This small molecule binds to this protein.
Small molecule (SMILES): CC(=O)N[C@H]1[C@H](O[C@H]2[C@H](O)[C@@H](NC(C)=O)CO[C@@H]2CO)O[C@H](CO)[C@@H](O)[C@@H]1O

Binding-site contacts:
Ligand atom C8 contacts residue SER459 of chain 1.A at 4.5 Å.
Ligand atom O5 contacts residue THR236 of chain 1.B at 3.7 Å.
Ligand atom C6 contacts residue LYS458 of chain 1.A at 4.5 Å.
Ligand atom O7 contacts residue ASN460 of chain 1.A at 4.2 Å.
Ligand atom O5 contacts residue THR108 of chain 1.B at 3.6 Å.
Ligand atom O3 contacts residue SER459 of chain 1.A at 3.8 Å.
Ligand atom C8 contacts residue LYS462 of chain 1.A at 3.9 Å.
Ligand atom O5 contacts residue ASN234 of chain 1.B at 2.4 Å (h-bond).
Ligand atom C7 contacts residue ASN460 of chain 1.A at 4.3 Å.
Ligand atom C1 contacts residue THR108 of chain 1.B at 4.1 Å.
Ligand atom C7 contacts residue ARG457 of chain 1.A at 3.6 Å.
Ligand atom O7 contacts residue ASN234 of chain 1.B at 4.2 Å.
Ligand atom C5 contacts residue THR236 of chain 1.B at 4.0 Å.
Ligand atom C7 contacts residue SER459 of chain 1.A at 4.0 Å.
Ligand atom O6 contacts residue THR108 of chain 1.B at 3.9 Å.
Ligand atom O7 contacts residue SER459 of chain 1.A at 3.1 Å (h-bond).
Ligand atom O7 contacts residue ARG457 of chain 1.A at 2.6 Å (salt-bridge).
Ligand atom C4 contacts residue ASN234 of chain 1.B at 4.3 Å.
Ligand atom C8 contacts residue ASN460 of chain 1.A at 3.5 Å.
Ligand atom N2 contacts residue ASN234 of chain 1.B at 2.9 Å (h-bond).
Ligand atom C1 contacts residue THR236 of chain 1.B at 3.8 Å.
Ligand atom C8 contacts residue GLU465 of chain 1.A at 3.6 Å.
Ligand atom C8 contacts residue ARG457 of chain 1.A at 3.9 Å.
Ligand atom O6 contacts residue THR236 of chain 1.B at 3.1 Å (h-bond).
Ligand atom C6 contacts residue THR236 of chain 1.B at 4.4 Å.
Ligand atom C1 contacts residue ASN234 of chain 1.B at 1.5 Å.
Ligand atom C3 contacts residue ASN234 of chain 1.B at 3.9 Å.
Ligand atom C7 contacts residue ASN234 of chain 1.B at 3.8 Å.
Ligand atom C5 contacts residue ASN234 of chain 1.B at 3.8 Å.
Ligand atom C2 contacts residue ASN234 of chain 1.B at 2.5 Å.

Sequence of chain 1.B:
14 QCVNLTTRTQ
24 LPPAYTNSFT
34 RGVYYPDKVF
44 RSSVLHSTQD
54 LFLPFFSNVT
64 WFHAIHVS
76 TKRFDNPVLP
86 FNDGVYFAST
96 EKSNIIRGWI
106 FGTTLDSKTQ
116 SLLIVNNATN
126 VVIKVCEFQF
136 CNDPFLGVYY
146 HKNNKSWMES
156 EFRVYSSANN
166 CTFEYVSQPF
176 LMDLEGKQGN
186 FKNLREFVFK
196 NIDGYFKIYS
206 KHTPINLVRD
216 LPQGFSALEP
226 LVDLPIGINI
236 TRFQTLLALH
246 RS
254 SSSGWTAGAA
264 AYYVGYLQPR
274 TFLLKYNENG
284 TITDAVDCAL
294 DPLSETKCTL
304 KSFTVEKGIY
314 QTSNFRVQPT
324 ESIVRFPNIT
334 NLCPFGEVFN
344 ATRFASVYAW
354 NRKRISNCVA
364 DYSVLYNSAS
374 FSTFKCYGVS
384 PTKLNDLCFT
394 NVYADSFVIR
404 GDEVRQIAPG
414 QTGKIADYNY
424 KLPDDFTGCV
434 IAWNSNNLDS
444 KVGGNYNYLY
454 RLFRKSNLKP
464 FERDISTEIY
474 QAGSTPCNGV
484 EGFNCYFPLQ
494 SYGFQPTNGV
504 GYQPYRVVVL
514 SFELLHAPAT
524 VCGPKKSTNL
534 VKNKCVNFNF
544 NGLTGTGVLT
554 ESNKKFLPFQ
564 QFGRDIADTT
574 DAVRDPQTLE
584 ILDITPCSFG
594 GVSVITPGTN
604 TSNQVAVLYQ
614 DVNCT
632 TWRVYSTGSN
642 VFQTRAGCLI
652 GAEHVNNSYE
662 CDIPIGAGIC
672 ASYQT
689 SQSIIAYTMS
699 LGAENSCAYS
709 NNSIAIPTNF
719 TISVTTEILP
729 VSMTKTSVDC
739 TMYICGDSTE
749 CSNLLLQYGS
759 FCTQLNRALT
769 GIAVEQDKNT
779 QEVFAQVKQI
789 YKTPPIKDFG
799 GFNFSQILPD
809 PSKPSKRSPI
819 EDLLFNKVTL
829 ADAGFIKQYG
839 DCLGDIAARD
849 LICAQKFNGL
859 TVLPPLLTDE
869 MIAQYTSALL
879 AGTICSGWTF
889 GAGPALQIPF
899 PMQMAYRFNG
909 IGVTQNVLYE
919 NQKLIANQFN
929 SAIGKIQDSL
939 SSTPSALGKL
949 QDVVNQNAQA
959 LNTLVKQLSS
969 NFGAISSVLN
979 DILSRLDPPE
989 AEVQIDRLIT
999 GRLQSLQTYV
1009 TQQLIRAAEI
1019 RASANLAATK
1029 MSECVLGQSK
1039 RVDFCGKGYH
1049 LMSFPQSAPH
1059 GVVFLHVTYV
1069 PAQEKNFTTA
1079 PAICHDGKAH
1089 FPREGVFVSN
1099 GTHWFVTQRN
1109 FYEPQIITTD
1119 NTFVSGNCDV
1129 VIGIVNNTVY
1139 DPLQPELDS

Sequence of chain 1.A:
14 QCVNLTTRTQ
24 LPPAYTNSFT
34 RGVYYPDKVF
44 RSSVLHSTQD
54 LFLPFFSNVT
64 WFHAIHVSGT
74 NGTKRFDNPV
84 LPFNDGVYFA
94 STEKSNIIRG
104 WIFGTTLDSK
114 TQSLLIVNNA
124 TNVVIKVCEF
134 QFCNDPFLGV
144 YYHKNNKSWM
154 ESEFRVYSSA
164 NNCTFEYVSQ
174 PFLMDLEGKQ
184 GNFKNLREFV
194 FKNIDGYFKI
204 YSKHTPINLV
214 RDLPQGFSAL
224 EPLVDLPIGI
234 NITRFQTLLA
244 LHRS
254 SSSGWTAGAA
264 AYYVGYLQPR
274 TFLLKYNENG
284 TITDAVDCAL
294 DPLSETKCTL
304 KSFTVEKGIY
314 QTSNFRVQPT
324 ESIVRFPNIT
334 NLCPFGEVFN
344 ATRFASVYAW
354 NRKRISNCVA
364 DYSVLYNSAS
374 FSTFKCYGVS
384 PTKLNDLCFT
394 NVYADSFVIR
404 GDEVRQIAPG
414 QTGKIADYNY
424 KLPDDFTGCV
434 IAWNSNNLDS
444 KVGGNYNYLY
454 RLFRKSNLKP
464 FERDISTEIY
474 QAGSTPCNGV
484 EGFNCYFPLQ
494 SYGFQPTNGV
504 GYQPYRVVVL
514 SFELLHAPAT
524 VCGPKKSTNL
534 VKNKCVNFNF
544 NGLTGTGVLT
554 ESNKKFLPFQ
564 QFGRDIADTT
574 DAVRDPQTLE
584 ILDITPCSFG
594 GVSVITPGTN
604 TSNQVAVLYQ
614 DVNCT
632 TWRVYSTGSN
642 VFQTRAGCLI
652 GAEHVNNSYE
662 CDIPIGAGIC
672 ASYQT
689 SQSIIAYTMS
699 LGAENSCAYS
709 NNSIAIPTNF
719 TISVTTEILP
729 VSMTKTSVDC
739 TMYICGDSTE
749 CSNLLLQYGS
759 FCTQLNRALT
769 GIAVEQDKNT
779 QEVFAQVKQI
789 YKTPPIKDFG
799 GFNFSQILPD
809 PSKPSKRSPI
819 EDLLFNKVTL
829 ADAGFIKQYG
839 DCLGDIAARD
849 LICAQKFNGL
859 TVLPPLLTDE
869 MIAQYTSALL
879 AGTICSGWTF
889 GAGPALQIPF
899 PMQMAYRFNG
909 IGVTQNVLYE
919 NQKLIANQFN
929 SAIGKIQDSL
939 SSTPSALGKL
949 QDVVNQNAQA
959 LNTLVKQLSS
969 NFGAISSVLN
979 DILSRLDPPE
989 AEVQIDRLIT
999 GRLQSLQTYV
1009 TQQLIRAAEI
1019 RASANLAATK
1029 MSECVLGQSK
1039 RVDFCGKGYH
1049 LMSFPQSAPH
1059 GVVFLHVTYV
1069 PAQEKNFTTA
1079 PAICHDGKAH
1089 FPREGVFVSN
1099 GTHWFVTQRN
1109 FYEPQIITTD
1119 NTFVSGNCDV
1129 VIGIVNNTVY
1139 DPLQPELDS